Binding-site contacts:
Ligand atom C09 contacts residue PHE64 of chain 1.A at 4.0 Å (hydrophobic).
Ligand atom C06 contacts residue THR92 of chain 1.A at 4.1 Å.
Ligand atom N03 contacts residue TYR52 of chain 1.A at 3.3 Å (h-bond).
Ligand atom C10 contacts residue LEU182 of chain 1.A at 4.1 Å (hydrophobic).
Ligand atom S01 contacts residue PHE72 of chain 1.A at 4.1 Å.
Ligand atom C08 contacts residue LEU182 of chain 1.A at 3.4 Å (hydrophobic).
Ligand atom S01 contacts residue TRP103 of chain 1.A at 4.3 Å.
Ligand atom C24 contacts residue TRP30 of chain 1.A at 3.3 Å (hydrophobic).
Ligand atom C25 contacts residue LEU89 of chain 1.A at 4.0 Å (hydrophobic).
Ligand atom C08 contacts residue LEU184 of chain 1.A at 3.8 Å (hydrophobic).
Ligand atom C18 contacts residue PHE55 of chain 1.A at 4.1 Å (hydrophobic).
Ligand atom C24 contacts residue PHE85 of chain 1.A at 4.1 Å (hydrophobic).
Ligand atom O02 contacts residue PHE72 of chain 1.A at 3.9 Å.
Ligand atom C06 contacts residue TRP103 of chain 1.A at 4.1 Å (hydrophobic).
Ligand atom C09 contacts residue LEU182 of chain 1.A at 3.3 Å (hydrophobic).
Ligand atom C07 contacts residue TRP103 of chain 1.A at 3.2 Å (hydrophobic).
Ligand atom C13 contacts residue PHE72 of chain 1.A at 3.8 Å (hydrophobic).
Ligand atom C23 contacts residue PHE85 of chain 1.A at 3.9 Å (hydrophobic).
Ligand atom C10 contacts residue PHE64 of chain 1.A at 4.2 Å (hydrophobic).
Ligand atom S01 contacts residue THR92 of chain 1.A at 3.5 Å (h-bond).
Ligand atom C10 contacts residue TYR52 of chain 1.A at 4.1 Å (hydrophobic).
Ligand atom C07 contacts residue THR92 of chain 1.A at 3.9 Å.
Ligand atom C07 contacts residue LEU184 of chain 1.A at 3.9 Å (hydrophobic).
Ligand atom C16 contacts residue TYR52 of chain 1.A at 3.8 Å (hydrophobic).
Ligand atom C08 contacts residue TRP103 of chain 1.A at 3.8 Å (hydrophobic).
Ligand atom C17 contacts residue TYR52 of chain 1.A at 3.6 Å (hydrophobic).
Ligand atom C11 contacts residue TYR52 of chain 1.A at 3.9 Å (hydrophobic).
Ligand atom C23 contacts residue TRP30 of chain 1.A at 4.0 Å (hydrophobic).
Ligand atom O02 contacts residue TYR52 of chain 1.A at 2.8 Å (h-bond).
Ligand atom C25 contacts residue TRP30 of chain 1.A at 3.8 Å (hydrophobic).
Ligand atom C22 contacts residue PHE85 of chain 1.A at 3.9 Å (hydrophobic).
Ligand atom C12 contacts residue TYR52 of chain 1.A at 3.8 Å (hydrophobic).
Ligand atom C26 contacts residue LEU89 of chain 1.A at 4.3 Å (hydrophobic).
Ligand atom C05 contacts residue TYR52 of chain 1.A at 4.0 Å (hydrophobic).
Ligand atom C17 contacts residue ILE51 of chain 1.A at 3.8 Å (hydrophobic).
Ligand atom C16 contacts residue ILE51 of chain 1.A at 3.6 Å (hydrophobic).
Ligand atom N04 contacts residue PHE72 of chain 1.A at 4.1 Å.
Ligand atom C21 contacts residue PHE85 of chain 1.A at 4.1 Å (hydrophobic).
Ligand atom O02 contacts residue PHE48 of chain 1.A at 3.7 Å.
Ligand atom C12 contacts residue PHE72 of chain 1.A at 3.8 Å (hydrophobic).

The protein below binds the small molecule below.
Small molecule (SMILES): O=C(CC(c1ccccc1)c1ccccc1)Nc1nc2ccccc2s1

Sequence of chain 1.A:
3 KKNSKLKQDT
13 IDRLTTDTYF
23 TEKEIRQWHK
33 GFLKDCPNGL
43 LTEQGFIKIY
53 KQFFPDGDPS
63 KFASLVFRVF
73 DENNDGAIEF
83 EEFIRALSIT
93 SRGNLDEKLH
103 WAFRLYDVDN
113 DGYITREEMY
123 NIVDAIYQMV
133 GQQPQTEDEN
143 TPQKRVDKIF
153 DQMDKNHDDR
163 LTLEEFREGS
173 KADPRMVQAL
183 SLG